Sequence of chain 1.C:
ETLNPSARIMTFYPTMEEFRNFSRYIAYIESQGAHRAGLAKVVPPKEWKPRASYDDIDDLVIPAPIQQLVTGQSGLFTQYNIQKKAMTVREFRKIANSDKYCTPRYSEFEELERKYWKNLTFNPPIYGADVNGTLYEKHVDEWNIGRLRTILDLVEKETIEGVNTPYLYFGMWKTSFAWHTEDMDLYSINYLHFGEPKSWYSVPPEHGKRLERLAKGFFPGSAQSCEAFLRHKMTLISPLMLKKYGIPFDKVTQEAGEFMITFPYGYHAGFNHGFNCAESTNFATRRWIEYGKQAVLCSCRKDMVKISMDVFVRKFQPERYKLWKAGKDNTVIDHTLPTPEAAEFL

Binding-site contacts:
Ligand atom C2 contacts residue ZN1 of chain 1.Q at 3.1 Å.
Ligand atom C contacts residue ASN199 of chain 1.C at 4.0 Å.
Ligand atom C1 contacts residue HIS277 of chain 1.C at 3.6 Å.
Ligand atom N1 contacts residue TYR178 of chain 1.C at 3.9 Å.
Ligand atom C7 contacts residue HIS189 of chain 1.C at 3.6 Å.
Ligand atom C contacts residue TRP209 of chain 1.C at 3.7 Å (hydrophobic).
Ligand atom N4 contacts residue ZN1 of chain 1.Q at 2.1 Å.
Ligand atom C7 contacts residue ZN1 of chain 1.Q at 3.3 Å.
Ligand atom C1 contacts residue ZN1 of chain 1.Q at 3.3 Å.
Ligand atom N4 contacts residue HIS189 of chain 1.C at 2.8 Å (h-bond).
Ligand atom C10 contacts residue TYR178 of chain 1.C at 3.6 Å (hydrophobic).
Ligand atom N4 contacts residue GLU191 of chain 1.C at 3.1 Å (salt-bridge).
Ligand atom C2 contacts residue HIS189 of chain 1.C at 3.8 Å.
Ligand atom C5 contacts residue LYS207 of chain 1.C at 3.9 Å.
Ligand atom N1 contacts residue TYR133 of chain 1.C at 2.8 Å (h-bond).
Ligand atom C4 contacts residue PHE186 of chain 1.C at 3.7 Å (hydrophobic).
Ligand atom C6 contacts residue TYR178 of chain 1.C at 3.5 Å (hydrophobic).
Ligand atom N5 contacts residue ASP192 of chain 1.C at 3.6 Å.
Ligand atom C1 contacts residue TRP209 of chain 1.C at 3.7 Å (hydrophobic).
Ligand atom C5 contacts residue TYR133 of chain 1.C at 3.5 Å (hydrophobic).
Ligand atom C6 contacts residue TYR133 of chain 1.C at 3.6 Å (hydrophobic).
Ligand atom N3 contacts residue HIS189 of chain 1.C at 3.5 Å (h-bond).
Ligand atom N contacts residue HIS189 of chain 1.C at 3.5 Å (h-bond).
Ligand atom O contacts residue TYR133 of chain 1.C at 3.5 Å (h-bond).
Ligand atom C7 contacts residue GLU191 of chain 1.C at 3.3 Å.
Ligand atom O contacts residue PHE186 of chain 1.C at 3.5 Å.
Ligand atom C12 contacts residue GLY171 of chain 1.C at 4.0 Å.
Ligand atom O contacts residue LYS207 of chain 1.C at 2.8 Å (salt-bridge).
Ligand atom C contacts residue PHE186 of chain 1.C at 3.6 Å (hydrophobic).
Ligand atom C9 contacts residue TYR178 of chain 1.C at 3.6 Å (hydrophobic).
Ligand atom C5 contacts residue PHE186 of chain 1.C at 3.5 Å (hydrophobic).
Ligand atom C14 contacts residue LYS242 of chain 1.C at 3.8 Å.
Ligand atom N contacts residue HIS277 of chain 1.C at 3.4 Å (h-bond).
Ligand atom C12 contacts residue TYR176 of chain 1.C at 3.8 Å (hydrophobic).
Ligand atom N1 contacts residue PHE186 of chain 1.C at 4.0 Å.
Ligand atom N contacts residue ZN1 of chain 1.Q at 2.3 Å.
Ligand atom C1 contacts residue PHE186 of chain 1.C at 3.8 Å (hydrophobic).
Ligand atom N2 contacts residue TYR178 of chain 1.C at 3.8 Å.
Ligand atom N3 contacts residue ZN1 of chain 1.Q at 3.0 Å.
Ligand atom C8 contacts residue TYR178 of chain 1.C at 3.9 Å (hydrophobic).

This small molecule binds to this protein.
Small molecule (SMILES): CN1CCC(c2cnn(-c3nccc4c(=O)[nH]cnc34)c2)CC1